The protein below binds the small molecule below.
Small molecule (SMILES): N#Cc1c(N)n[nH]c1N1CCCC1

Sequence of chain 1.A:
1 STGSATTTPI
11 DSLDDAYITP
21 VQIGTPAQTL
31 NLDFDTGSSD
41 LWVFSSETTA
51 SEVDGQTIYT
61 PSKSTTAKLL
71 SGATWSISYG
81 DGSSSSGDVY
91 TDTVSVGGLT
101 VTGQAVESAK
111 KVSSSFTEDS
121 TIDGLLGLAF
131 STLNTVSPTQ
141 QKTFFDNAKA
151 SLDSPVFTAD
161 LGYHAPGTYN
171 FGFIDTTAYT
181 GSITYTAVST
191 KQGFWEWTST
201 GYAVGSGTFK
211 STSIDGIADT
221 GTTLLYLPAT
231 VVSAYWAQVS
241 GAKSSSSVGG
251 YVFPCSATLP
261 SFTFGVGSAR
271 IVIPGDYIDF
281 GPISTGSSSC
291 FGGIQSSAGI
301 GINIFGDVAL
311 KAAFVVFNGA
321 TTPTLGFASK

Binding-site contacts:
Ligand atom C contacts residue DMS1 of chain 1.D at 3.9 Å.
Ligand atom N1 contacts residue ASP219 of chain 1.A at 3.7 Å.
Ligand atom N contacts residue ASP35 of chain 1.A at 3.3 Å (salt-bridge).
Ligand atom N3 contacts residue GLY80 of chain 1.A at 3.2 Å (h-bond).
Ligand atom C6 contacts residue ASP81 of chain 1.A at 4.0 Å.
Ligand atom C4 contacts residue GLY221 of chain 1.A at 4.0 Å.
Ligand atom N1 contacts residue ASP35 of chain 1.A at 2.7 Å (salt-bridge).
Ligand atom C7 contacts residue THR222 of chain 1.A at 3.3 Å.
Ligand atom C4 contacts residue TYR79 of chain 1.A at 4.0 Å (hydrophobic).
Ligand atom C1 contacts residue TYR79 of chain 1.A at 3.6 Å (hydrophobic).
Ligand atom N4 contacts residue ASP219 of chain 1.A at 2.7 Å (salt-bridge).
Ligand atom C4 contacts residue ASP35 of chain 1.A at 3.3 Å.
Ligand atom C3 contacts residue PHE116 of chain 1.A at 3.9 Å (hydrophobic).
Ligand atom C6 contacts residue GLY80 of chain 1.A at 3.9 Å.
Ligand atom N2 contacts residue TYR79 of chain 1.A at 3.7 Å.
Ligand atom C contacts residue GLY221 of chain 1.A at 3.6 Å.
Ligand atom C4 contacts residue LEU125 of chain 1.A at 3.7 Å (hydrophobic).
Ligand atom N4 contacts residue THR222 of chain 1.A at 3.2 Å (h-bond).
Ligand atom N contacts residue ASP219 of chain 1.A at 2.9 Å (salt-bridge).
Ligand atom C7 contacts residue ASP219 of chain 1.A at 3.2 Å.
Ligand atom N2 contacts residue DMS1 of chain 1.D at 3.8 Å.
Ligand atom N2 contacts residue ASP35 of chain 1.A at 3.8 Å.
Ligand atom C1 contacts residue ASP81 of chain 1.A at 3.8 Å.
Ligand atom C2 contacts residue DMS1 of chain 1.D at 4.1 Å.
Ligand atom C3 contacts residue LEU125 of chain 1.A at 3.8 Å (hydrophobic).
Ligand atom C2 contacts residue PHE116 of chain 1.A at 3.9 Å (hydrophobic).
Ligand atom N2 contacts residue GLY221 of chain 1.A at 3.8 Å.
Ligand atom C6 contacts residue TYR79 of chain 1.A at 3.8 Å (hydrophobic).
Ligand atom C1 contacts residue DMS1 of chain 1.D at 3.5 Å.
Ligand atom N contacts residue THR222 of chain 1.A at 3.6 Å.
Ligand atom C contacts residue ASP35 of chain 1.A at 3.6 Å.
Ligand atom N3 contacts residue TYR79 of chain 1.A at 3.6 Å.
Ligand atom N1 contacts residue GLY221 of chain 1.A at 3.4 Å (h-bond).
Ligand atom C5 contacts residue THR222 of chain 1.A at 4.0 Å.
Ligand atom N contacts residue GLY221 of chain 1.A at 3.9 Å.
Ligand atom N3 contacts residue DMS1 of chain 1.D at 4.1 Å.
Ligand atom C contacts residue TYR79 of chain 1.A at 4.0 Å (hydrophobic).
Ligand atom C6 contacts residue DMS1 of chain 1.D at 3.8 Å.
Ligand atom C5 contacts residue DMS1 of chain 1.D at 3.8 Å.
Ligand atom N3 contacts residue ASP81 of chain 1.A at 2.9 Å (salt-bridge).